Binding-site contacts:
Ligand atom C5 contacts residue SER364 of chain 1.D at 4.1 Å.
Ligand atom C1 contacts residue ASN390 of chain 1.D at 1.4 Å.
Ligand atom C8 contacts residue ASP414 of chain 1.D at 3.2 Å.
Ligand atom C1 contacts residue THR392 of chain 1.D at 4.1 Å.
Ligand atom O7 contacts residue ASN390 of chain 1.D at 3.7 Å.
Ligand atom C7 contacts residue ASP414 of chain 1.D at 3.3 Å.
Ligand atom C8 contacts residue LYS393 of chain 1.D at 4.2 Å.
Ligand atom C5 contacts residue THR392 of chain 1.D at 3.8 Å.
Ligand atom C2 contacts residue ASN390 of chain 1.D at 2.4 Å.
Ligand atom C7 contacts residue ASN390 of chain 1.D at 3.5 Å.
Ligand atom O7 contacts residue ASP414 of chain 1.D at 4.5 Å.
Ligand atom N2 contacts residue ASN390 of chain 1.D at 2.9 Å (h-bond).
Ligand atom C2 contacts residue ASP414 of chain 1.D at 3.5 Å.
Ligand atom C6 contacts residue GLU340 of chain 1.D at 4.3 Å.
Ligand atom C6 contacts residue THR392 of chain 1.D at 4.2 Å.
Ligand atom O5 contacts residue GLU340 of chain 1.D at 4.3 Å.
Ligand atom C4 contacts residue ASN390 of chain 1.D at 4.2 Å.
Ligand atom N2 contacts residue ASP414 of chain 1.D at 2.5 Å (salt-bridge).
Ligand atom C3 contacts residue ASN390 of chain 1.D at 3.8 Å.
Ligand atom O5 contacts residue SER364 of chain 1.D at 4.0 Å.
Ligand atom C3 contacts residue ASP414 of chain 1.D at 3.9 Å.
Ligand atom C6 contacts residue SER364 of chain 1.D at 3.5 Å.
Ligand atom O5 contacts residue THR392 of chain 1.D at 3.9 Å.
Ligand atom C8 contacts residue TYR439 of chain 1.D at 4.0 Å (hydrophobic).
Ligand atom C1 contacts residue ASP414 of chain 1.D at 3.7 Å.
Ligand atom O6 contacts residue SER364 of chain 1.D at 4.2 Å.
Ligand atom O5 contacts residue ASN390 of chain 1.D at 2.3 Å (h-bond).
Ligand atom O6 contacts residue GLU340 of chain 1.D at 3.2 Å (salt-bridge).
Ligand atom O7 contacts residue LEU417 of chain 1.D at 4.1 Å.
Ligand atom C8 contacts residue VAL412 of chain 1.D at 3.9 Å (hydrophobic).
Ligand atom C5 contacts residue ASN390 of chain 1.D at 3.6 Å.

A protein and the small-molecule ligand that binds it are described below.
Small molecule (SMILES): CC(=O)N[C@H]1[C@H](O[C@H]2[C@H](O)[C@@H](NC(C)=O)CO[C@@H]2CO)O[C@H](CO)[C@@H](O)[C@@H]1O

Sequence of chain 1.D:
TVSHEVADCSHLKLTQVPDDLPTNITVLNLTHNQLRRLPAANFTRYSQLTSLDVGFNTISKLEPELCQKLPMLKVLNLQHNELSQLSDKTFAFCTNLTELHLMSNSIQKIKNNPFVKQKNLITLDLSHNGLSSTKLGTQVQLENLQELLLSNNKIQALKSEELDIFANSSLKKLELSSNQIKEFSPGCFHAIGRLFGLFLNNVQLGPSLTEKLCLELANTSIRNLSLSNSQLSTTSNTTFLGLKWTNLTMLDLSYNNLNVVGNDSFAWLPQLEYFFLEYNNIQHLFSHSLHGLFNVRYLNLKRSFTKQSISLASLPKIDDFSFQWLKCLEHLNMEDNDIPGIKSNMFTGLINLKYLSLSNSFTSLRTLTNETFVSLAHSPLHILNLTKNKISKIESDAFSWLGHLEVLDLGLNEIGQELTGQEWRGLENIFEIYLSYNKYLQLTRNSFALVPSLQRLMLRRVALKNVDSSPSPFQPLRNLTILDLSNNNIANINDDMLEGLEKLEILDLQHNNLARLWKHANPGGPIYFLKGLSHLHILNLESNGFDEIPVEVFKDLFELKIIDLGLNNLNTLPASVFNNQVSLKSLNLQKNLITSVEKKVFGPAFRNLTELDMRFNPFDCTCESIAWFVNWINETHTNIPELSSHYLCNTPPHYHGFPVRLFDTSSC